Sequence of chain 1.J:
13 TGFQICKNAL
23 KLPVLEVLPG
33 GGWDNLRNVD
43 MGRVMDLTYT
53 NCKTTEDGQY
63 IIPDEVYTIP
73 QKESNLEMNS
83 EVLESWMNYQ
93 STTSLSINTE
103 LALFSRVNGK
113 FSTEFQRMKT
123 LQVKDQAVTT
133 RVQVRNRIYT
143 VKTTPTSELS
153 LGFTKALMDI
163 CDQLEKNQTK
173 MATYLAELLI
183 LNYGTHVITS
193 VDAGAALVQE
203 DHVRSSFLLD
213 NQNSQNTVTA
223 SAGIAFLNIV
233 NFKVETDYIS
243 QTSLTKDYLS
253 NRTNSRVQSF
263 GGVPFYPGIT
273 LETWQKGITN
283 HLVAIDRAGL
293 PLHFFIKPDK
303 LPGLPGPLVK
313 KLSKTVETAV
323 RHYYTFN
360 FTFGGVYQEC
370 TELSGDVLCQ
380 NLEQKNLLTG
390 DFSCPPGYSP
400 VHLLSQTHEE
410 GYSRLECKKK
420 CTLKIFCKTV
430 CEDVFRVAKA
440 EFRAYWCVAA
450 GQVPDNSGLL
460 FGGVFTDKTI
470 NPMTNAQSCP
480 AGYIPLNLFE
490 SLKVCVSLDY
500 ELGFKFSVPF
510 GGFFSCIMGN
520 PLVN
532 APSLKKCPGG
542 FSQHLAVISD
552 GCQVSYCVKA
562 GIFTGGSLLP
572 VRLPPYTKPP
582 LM

A protein and the small-molecule ligand that binds it are described below.
Small molecule (SMILES): OC[C@H]1O[C@H](O[C@H]2[C@H](O)[C@@H](O)[C@H](OCCCCCCC3CCCCC3)O[C@@H]2CO)[C@H](O)[C@@H](O)[C@@H]1O

Binding-site contacts:
Ligand atom C31 contacts residue SER412 of chain 1.J at 4.0 Å.
Ligand atom C5 contacts residue PHE434 of chain 1.J at 4.2 Å (hydrophobic).
Ligand atom C60 contacts residue TYR411 of chain 1.J at 3.9 Å (hydrophobic).
Ligand atom O60 contacts residue GLY410 of chain 1.J at 3.7 Å.
Ligand atom O1 contacts residue GLY410 of chain 1.J at 3.7 Å.
Ligand atom C60 contacts residue GLY410 of chain 1.J at 4.3 Å.
Ligand atom C50 contacts residue GLY410 of chain 1.J at 3.6 Å.
Ligand atom O4 contacts residue GLY410 of chain 1.J at 3.4 Å (h-bond).
Ligand atom C6 contacts residue PHE434 of chain 1.J at 4.0 Å (hydrophobic).
Ligand atom C50 contacts residue TYR411 of chain 1.J at 3.6 Å (hydrophobic).
Ligand atom O6 contacts residue SER412 of chain 1.J at 3.9 Å.
Ligand atom O60 contacts residue PHE434 of chain 1.J at 3.9 Å.
Ligand atom O50 contacts residue GLY410 of chain 1.J at 4.3 Å.
Ligand atom O50 contacts residue TYR411 of chain 1.J at 3.6 Å.
Ligand atom O2 contacts residue GLY410 of chain 1.J at 3.7 Å.
Ligand atom O1 contacts residue TYR250 of chain 1.J at 4.3 Å.
Ligand atom C21 contacts residue SER412 of chain 1.J at 3.2 Å.
Ligand atom C51 contacts residue LEU414 of chain 1.J at 4.2 Å (hydrophobic).
Ligand atom O6 contacts residue TYR250 of chain 1.J at 4.1 Å.
Ligand atom O4 contacts residue PHE434 of chain 1.J at 3.8 Å.
Ligand atom C50 contacts residue SER412 of chain 1.J at 3.8 Å.
Ligand atom C51 contacts residue SER412 of chain 1.J at 3.8 Å.
Ligand atom C5 contacts residue GLY410 of chain 1.J at 4.2 Å.
Ligand atom C40 contacts residue GLY410 of chain 1.J at 4.2 Å.
Ligand atom O3 contacts residue TYR250 of chain 1.J at 3.5 Å (h-bond).
Ligand atom C62 contacts residue LEU414 of chain 1.J at 4.1 Å (hydrophobic).
Ligand atom O60 contacts residue SER412 of chain 1.J at 2.6 Å (h-bond).
Ligand atom C3 contacts residue TYR250 of chain 1.J at 4.3 Å (hydrophobic).
Ligand atom O60 contacts residue TYR411 of chain 1.J at 3.1 Å.
Ligand atom C60 contacts residue SER412 of chain 1.J at 3.2 Å.
Ligand atom C52 contacts residue LEU414 of chain 1.J at 3.8 Å (hydrophobic).
Ligand atom C32 contacts residue MET89 of chain 1.J at 3.8 Å (hydrophobic).
Ligand atom C51 contacts residue ARG413 of chain 1.J at 4.3 Å.
Ligand atom C4 contacts residue GLY410 of chain 1.J at 4.3 Å.
Ligand atom O5 contacts residue TYR250 of chain 1.J at 3.1 Å (h-bond).
Ligand atom C42 contacts residue MET89 of chain 1.J at 4.0 Å (hydrophobic).
Ligand atom O50 contacts residue SER412 of chain 1.J at 3.8 Å.
Ligand atom C2 contacts residue TYR250 of chain 1.J at 3.9 Å (hydrophobic).
Ligand atom C1 contacts residue TYR250 of chain 1.J at 3.2 Å (hydrophobic).
Ligand atom C41 contacts residue SER412 of chain 1.J at 3.7 Å.